Sequence of chain 1.A:
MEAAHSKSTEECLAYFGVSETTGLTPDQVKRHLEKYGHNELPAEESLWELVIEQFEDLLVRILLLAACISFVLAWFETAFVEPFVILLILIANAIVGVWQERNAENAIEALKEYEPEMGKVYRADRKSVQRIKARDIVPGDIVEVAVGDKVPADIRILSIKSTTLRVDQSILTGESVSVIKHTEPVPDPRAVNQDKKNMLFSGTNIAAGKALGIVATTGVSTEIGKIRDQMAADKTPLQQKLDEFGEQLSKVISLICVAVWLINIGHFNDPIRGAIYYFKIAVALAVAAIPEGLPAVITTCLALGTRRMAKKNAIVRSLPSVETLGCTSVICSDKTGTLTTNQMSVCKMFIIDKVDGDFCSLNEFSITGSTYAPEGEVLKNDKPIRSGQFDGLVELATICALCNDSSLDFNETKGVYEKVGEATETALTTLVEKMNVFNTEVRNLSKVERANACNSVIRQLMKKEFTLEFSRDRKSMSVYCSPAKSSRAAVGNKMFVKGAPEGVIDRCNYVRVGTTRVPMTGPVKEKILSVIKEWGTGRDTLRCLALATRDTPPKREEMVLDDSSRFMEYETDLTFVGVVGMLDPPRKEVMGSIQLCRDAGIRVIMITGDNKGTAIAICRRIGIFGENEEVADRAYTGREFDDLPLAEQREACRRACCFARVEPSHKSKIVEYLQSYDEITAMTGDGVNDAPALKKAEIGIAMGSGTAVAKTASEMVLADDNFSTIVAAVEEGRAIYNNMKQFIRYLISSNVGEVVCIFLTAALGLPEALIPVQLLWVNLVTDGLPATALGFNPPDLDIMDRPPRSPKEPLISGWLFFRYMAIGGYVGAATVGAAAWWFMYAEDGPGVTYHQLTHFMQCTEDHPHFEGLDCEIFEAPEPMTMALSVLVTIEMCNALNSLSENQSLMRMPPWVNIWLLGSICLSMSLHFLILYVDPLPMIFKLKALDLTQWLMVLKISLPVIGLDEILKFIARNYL

Binding-site contacts:
Ligand atom C5 contacts residue ARG534 of chain 1.A at 4.2 Å.
Ligand atom C6 contacts residue THR532 of chain 1.A at 3.3 Å.
Ligand atom C3 contacts residue ARG534 of chain 1.A at 3.9 Å.
Ligand atom C1 contacts residue LYS511 of chain 1.A at 4.2 Å.
Ligand atom O6 contacts residue THR533 of chain 1.A at 3.2 Å.
Ligand atom O1 contacts residue LYS511 of chain 1.A at 3.4 Å (salt-bridge).
Ligand atom O2 contacts residue LYS511 of chain 1.A at 2.6 Å (salt-bridge).
Ligand atom O1 contacts residue ASP568 of chain 1.A at 4.0 Å.
Ligand atom O6 contacts residue THR532 of chain 1.A at 2.6 Å (h-bond).
Ligand atom O3 contacts residue ARG534 of chain 1.A at 4.2 Å.
Ligand atom C6 contacts residue THR533 of chain 1.A at 4.1 Å.
Ligand atom C6 contacts residue ARG529 of chain 1.A at 4.1 Å.
Ligand atom C4 contacts residue ARG534 of chain 1.A at 4.5 Å.
Ligand atom O6 contacts residue ARG534 of chain 1.A at 3.1 Å (salt-bridge).
Ligand atom O5 contacts residue ARG529 of chain 1.A at 3.4 Å (salt-bridge).
Ligand atom O5 contacts residue ASP568 of chain 1.A at 3.9 Å.
Ligand atom O2 contacts residue ASP568 of chain 1.A at 4.0 Å.
Ligand atom O4 contacts residue ARG534 of chain 1.A at 4.2 Å.
Ligand atom C5 contacts residue ARG529 of chain 1.A at 3.9 Å.
Ligand atom C6 contacts residue ARG534 of chain 1.A at 3.9 Å.
Ligand atom O6 contacts residue ARG529 of chain 1.A at 3.2 Å (salt-bridge).
Ligand atom C2 contacts residue LYS511 of chain 1.A at 3.9 Å.
Ligand atom C5 contacts residue ASP568 of chain 1.A at 4.3 Å.

The small molecule below binds the protein below.
Small molecule (SMILES): OC[C@H]1O[C@H](O[C@H]2[C@H](O)[C@@H](O)[C@@H](O)O[C@@H]2CO)[C@H](O)[C@@H](O)[C@@H]1O